Sequence of chain 3.C:
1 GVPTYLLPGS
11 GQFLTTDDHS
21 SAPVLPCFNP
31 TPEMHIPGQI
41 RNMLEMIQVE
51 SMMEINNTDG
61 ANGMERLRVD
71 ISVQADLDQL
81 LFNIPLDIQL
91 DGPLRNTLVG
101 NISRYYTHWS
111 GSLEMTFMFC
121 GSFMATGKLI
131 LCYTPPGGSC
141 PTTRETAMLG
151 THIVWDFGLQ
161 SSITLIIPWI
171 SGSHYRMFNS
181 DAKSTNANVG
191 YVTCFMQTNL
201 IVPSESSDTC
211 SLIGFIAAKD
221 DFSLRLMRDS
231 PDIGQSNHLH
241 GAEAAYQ

Sequence of chain 2.A:
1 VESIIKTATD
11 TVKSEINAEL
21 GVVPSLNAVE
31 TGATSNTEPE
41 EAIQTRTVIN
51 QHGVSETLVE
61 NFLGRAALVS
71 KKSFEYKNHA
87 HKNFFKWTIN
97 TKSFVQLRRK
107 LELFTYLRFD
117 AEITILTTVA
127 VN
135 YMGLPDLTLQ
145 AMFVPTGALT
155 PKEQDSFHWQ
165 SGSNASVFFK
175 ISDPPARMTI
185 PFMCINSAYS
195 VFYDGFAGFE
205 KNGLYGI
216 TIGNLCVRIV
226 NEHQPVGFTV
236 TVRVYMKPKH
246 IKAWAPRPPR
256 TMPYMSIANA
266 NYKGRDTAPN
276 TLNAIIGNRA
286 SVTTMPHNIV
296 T

Binding-site contacts:
Ligand atom C5 contacts residue TYR193 of chain 2.A at 4.0 Å (hydrophobic).
Ligand atom F2 contacts residue VAL171 of chain 2.A at 3.9 Å.
Ligand atom C6B contacts residue ILE119 of chain 2.A at 3.8 Å (hydrophobic).
Ligand atom C3A contacts residue LEU220 of chain 2.A at 4.0 Å (hydrophobic).
Ligand atom CM6 contacts residue ILE119 of chain 2.A at 4.0 Å (hydrophobic).
Ligand atom F2 contacts residue ALA169 of chain 2.A at 3.6 Å.
Ligand atom N3A contacts residue PHE147 of chain 2.A at 3.9 Å.
Ligand atom CM2 contacts residue ILE95 of chain 2.A at 4.0 Å (hydrophobic).
Ligand atom F2 contacts residue PHE147 of chain 2.A at 3.8 Å.
Ligand atom CM2 contacts residue ILE217 of chain 2.A at 3.4 Å (hydrophobic).
Ligand atom O1 contacts residue THR97 of chain 2.A at 3.8 Å.
Ligand atom F3 contacts residue VAL24 of chain 2.C at 3.3 Å.
Ligand atom O1A contacts residue LEU220 of chain 2.A at 3.4 Å.
Ligand atom N1A contacts residue ILE119 of chain 2.A at 3.8 Å.
Ligand atom O1 contacts residue PHE115 of chain 2.A at 3.4 Å.
Ligand atom C3B contacts residue ILE184 of chain 2.A at 3.5 Å (hydrophobic).
Ligand atom F1 contacts residue VAL171 of chain 2.A at 3.8 Å.
Ligand atom CM2 contacts residue PHE147 of chain 2.A at 3.8 Å (hydrophobic).
Ligand atom C4 contacts residue ILE217 of chain 2.A at 4.0 Å (hydrophobic).
Ligand atom O1B contacts residue ILE119 of chain 2.A at 3.9 Å.
Ligand atom C2A contacts residue LEU220 of chain 2.A at 3.8 Å (hydrophobic).
Ligand atom CM6 contacts residue ILE95 of chain 2.A at 3.9 Å (hydrophobic).
Ligand atom CM2 contacts residue ILE184 of chain 2.A at 3.8 Å (hydrophobic).
Ligand atom C1C contacts residue TYR193 of chain 2.A at 3.9 Å (hydrophobic).
Ligand atom F1 contacts residue MET182 of chain 2.A at 3.2 Å.
Ligand atom C4 contacts residue TYR193 of chain 2.A at 3.9 Å (hydrophobic).
Ligand atom C5B contacts residue ILE119 of chain 2.A at 3.9 Å (hydrophobic).
Ligand atom F3 contacts residue ALA169 of chain 2.A at 3.7 Å.
Ligand atom F2 contacts residue ALA145 of chain 2.A at 2.8 Å.
Ligand atom N2 contacts residue THR97 of chain 2.A at 3.8 Å.
Ligand atom N3A contacts residue ILE184 of chain 2.A at 3.9 Å.
Ligand atom N1A contacts residue LEU220 of chain 2.A at 3.3 Å.
Ligand atom N2 contacts residue PHE115 of chain 2.A at 3.7 Å.
Ligand atom CM6 contacts residue TRP93 of chain 2.A at 3.7 Å (hydrophobic).
Ligand atom C2B contacts residue ILE184 of chain 2.A at 3.8 Å (hydrophobic).
Ligand atom O1A contacts residue ILE121 of chain 2.A at 3.8 Å.
Ligand atom C6B contacts residue ILE95 of chain 2.A at 4.0 Å (hydrophobic).
Ligand atom F3 contacts residue PHE147 of chain 2.A at 3.5 Å.
Ligand atom C1B contacts residue ILE95 of chain 2.A at 3.6 Å (hydrophobic).
Ligand atom C2B contacts residue ILE95 of chain 2.A at 3.8 Å (hydrophobic).

Sequence of chain 2.C:
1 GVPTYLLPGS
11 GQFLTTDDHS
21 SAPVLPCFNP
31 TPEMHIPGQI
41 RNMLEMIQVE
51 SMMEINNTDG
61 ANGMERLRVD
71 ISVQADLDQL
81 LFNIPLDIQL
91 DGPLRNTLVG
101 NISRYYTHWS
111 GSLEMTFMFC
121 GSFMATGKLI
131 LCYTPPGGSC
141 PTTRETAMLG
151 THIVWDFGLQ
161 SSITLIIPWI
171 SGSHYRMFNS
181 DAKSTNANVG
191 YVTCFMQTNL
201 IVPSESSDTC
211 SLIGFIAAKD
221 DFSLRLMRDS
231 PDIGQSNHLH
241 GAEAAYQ

This protein binds this small molecule.
Small molecule (SMILES): Cc1cc(CCCOc2c(C)cc(-c3noc(C(F)(F)F)n3)cc2C)on1